Sequence of chain 1.E:
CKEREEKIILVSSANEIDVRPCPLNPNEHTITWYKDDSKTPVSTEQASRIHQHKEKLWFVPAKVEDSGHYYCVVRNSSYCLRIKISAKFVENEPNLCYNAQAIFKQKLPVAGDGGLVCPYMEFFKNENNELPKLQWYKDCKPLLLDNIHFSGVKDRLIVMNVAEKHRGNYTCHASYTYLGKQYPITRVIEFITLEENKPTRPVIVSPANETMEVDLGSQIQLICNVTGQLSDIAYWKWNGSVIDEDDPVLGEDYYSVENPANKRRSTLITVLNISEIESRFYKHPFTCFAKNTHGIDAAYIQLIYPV

Binding-site contacts:
Ligand atom C5 contacts residue ALA308 of chain 1.E at 4.3 Å (hydrophobic).
Ligand atom C8 contacts residue VAL234 of chain 1.F at 3.7 Å (hydrophobic).
Ligand atom C2 contacts residue PRO247 of chain 1.F at 4.4 Å (hydrophobic).
Ligand atom C8 contacts residue TYR236 of chain 1.F at 3.4 Å (hydrophobic).
Ligand atom N2 contacts residue PRO247 of chain 1.F at 4.4 Å.
Ligand atom C7 contacts residue VAL234 of chain 1.F at 4.2 Å (hydrophobic).
Ligand atom C3 contacts residue ASN218 of chain 1.E at 3.8 Å.
Ligand atom O4 contacts residue ALA307 of chain 1.E at 4.1 Å.
Ligand atom O5 contacts residue ASN218 of chain 1.E at 2.3 Å (h-bond).
Ligand atom O5 contacts residue TYR309 of chain 1.E at 3.1 Å.
Ligand atom N2 contacts residue ASN218 of chain 1.E at 3.0 Å (h-bond).
Ligand atom C1 contacts residue ALA308 of chain 1.E at 4.4 Å (hydrophobic).
Ligand atom C1 contacts residue ALA307 of chain 1.E at 4.2 Å (hydrophobic).
Ligand atom C8 contacts residue PRO247 of chain 1.F at 4.4 Å (hydrophobic).
Ligand atom C5 contacts residue ALA307 of chain 1.E at 3.8 Å (hydrophobic).
Ligand atom O7 contacts residue VAL234 of chain 1.F at 4.1 Å.
Ligand atom O7 contacts residue PRO247 of chain 1.F at 3.2 Å.
Ligand atom C7 contacts residue TYR236 of chain 1.F at 3.3 Å (hydrophobic).
Ligand atom O5 contacts residue ALA307 of chain 1.E at 4.4 Å.
Ligand atom C3 contacts residue ALA307 of chain 1.E at 4.0 Å (hydrophobic).
Ligand atom C4 contacts residue ALA307 of chain 1.E at 4.3 Å (hydrophobic).
Ligand atom O7 contacts residue TYR236 of chain 1.F at 2.5 Å (h-bond).
Ligand atom O6 contacts residue TYR309 of chain 1.E at 4.2 Å.
Ligand atom C5 contacts residue ASN218 of chain 1.E at 3.6 Å.
Ligand atom C8 contacts residue SER229 of chain 1.F at 3.8 Å.
Ligand atom C7 contacts residue ASN218 of chain 1.E at 3.4 Å.
Ligand atom C1 contacts residue ASN218 of chain 1.E at 1.4 Å.
Ligand atom C5 contacts residue TYR309 of chain 1.E at 3.9 Å (hydrophobic).
Ligand atom O3 contacts residue PRO247 of chain 1.F at 3.6 Å.
Ligand atom O7 contacts residue ASN218 of chain 1.E at 3.3 Å (h-bond).
Ligand atom C6 contacts residue TYR309 of chain 1.E at 3.6 Å (hydrophobic).
Ligand atom O5 contacts residue ALA308 of chain 1.E at 4.4 Å.
Ligand atom C6 contacts residue ALA307 of chain 1.E at 4.5 Å (hydrophobic).
Ligand atom C7 contacts residue PRO247 of chain 1.F at 3.8 Å (hydrophobic).
Ligand atom C2 contacts residue ASN218 of chain 1.E at 2.5 Å.
Ligand atom C1 contacts residue TYR309 of chain 1.E at 3.9 Å (hydrophobic).
Ligand atom C2 contacts residue ALA307 of chain 1.E at 4.4 Å (hydrophobic).
Ligand atom C4 contacts residue ASN218 of chain 1.E at 4.2 Å.

Sequence of chain 1.F:
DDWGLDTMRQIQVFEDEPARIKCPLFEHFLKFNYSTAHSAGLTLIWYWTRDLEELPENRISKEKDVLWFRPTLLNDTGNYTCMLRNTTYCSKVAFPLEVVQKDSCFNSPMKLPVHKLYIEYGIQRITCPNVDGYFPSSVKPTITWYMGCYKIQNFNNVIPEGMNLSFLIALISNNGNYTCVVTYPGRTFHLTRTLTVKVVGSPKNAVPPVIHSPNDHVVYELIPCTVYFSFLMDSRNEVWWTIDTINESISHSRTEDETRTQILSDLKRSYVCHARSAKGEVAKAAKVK

This small molecule binds to this protein.
Small molecule (SMILES): CC(=O)N[C@@H]1[C@@H](O)[C@H](O)[C@@H](CO)O[C@H]1O